Binding-site contacts:
Ligand atom O7 contacts residue ASN106 of chain 1.B at 3.9 Å.
Ligand atom C1 contacts residue ASN106 of chain 1.B at 1.4 Å.
Ligand atom C5 contacts residue ASN106 of chain 1.B at 3.6 Å.
Ligand atom O3 contacts residue ASN106 of chain 1.B at 4.2 Å.
Ligand atom C3 contacts residue ASN106 of chain 1.B at 3.3 Å.
Ligand atom C8 contacts residue ASN106 of chain 1.B at 3.3 Å.
Ligand atom C4 contacts residue ASN106 of chain 1.B at 3.9 Å.
Ligand atom C2 contacts residue ASN106 of chain 1.B at 1.9 Å.
Ligand atom C7 contacts residue ASN106 of chain 1.B at 3.1 Å.
Ligand atom O5 contacts residue ASN106 of chain 1.B at 2.3 Å (h-bond).
Ligand atom N2 contacts residue ASN106 of chain 1.B at 2.4 Å (h-bond).

Sequence of chain 1.B:
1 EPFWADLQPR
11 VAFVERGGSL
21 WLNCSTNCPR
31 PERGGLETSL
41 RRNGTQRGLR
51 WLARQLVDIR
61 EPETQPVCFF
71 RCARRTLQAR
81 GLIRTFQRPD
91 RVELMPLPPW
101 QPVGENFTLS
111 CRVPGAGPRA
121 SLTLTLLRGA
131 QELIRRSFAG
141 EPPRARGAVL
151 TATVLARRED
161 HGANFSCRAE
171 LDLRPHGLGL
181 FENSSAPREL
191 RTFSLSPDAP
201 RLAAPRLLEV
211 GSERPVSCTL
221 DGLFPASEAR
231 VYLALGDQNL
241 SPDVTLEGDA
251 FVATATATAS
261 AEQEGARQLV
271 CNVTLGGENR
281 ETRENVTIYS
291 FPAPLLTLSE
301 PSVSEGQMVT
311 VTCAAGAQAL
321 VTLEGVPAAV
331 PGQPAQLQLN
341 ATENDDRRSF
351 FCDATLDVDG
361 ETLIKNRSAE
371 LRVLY

This small molecule binds to this protein.
Small molecule (SMILES): CC(=O)N[C@H]1[C@H](O[C@H]2[C@H](O)[C@@H](NC(C)=O)CO[C@@H]2CO)O[C@H](CO)[C@@H](O)[C@@H]1O